Binding-site contacts:
Ligand atom O4 contacts residue SER171 of chain 1.C at 2.5 Å (h-bond).
Ligand atom O4 contacts residue ARG169 of chain 1.C at 2.9 Å (salt-bridge).
Ligand atom C14 contacts residue PRO8 of chain 1.C at 3.1 Å (hydrophobic).
Ligand atom O8 contacts residue ASN57 of chain 1.C at 3.4 Å (h-bond).
Ligand atom P1 contacts residue GLY213 of chain 1.H at 3.7 Å.
Ligand atom P3 contacts residue MG1 of chain 1.Q at 3.5 Å.
Ligand atom C13 contacts residue THR51 of chain 1.C at 3.3 Å.
Ligand atom O8 contacts residue GLY213 of chain 1.H at 3.5 Å.
Ligand atom O4 contacts residue TYR180 of chain 1.H at 3.1 Å.
Ligand atom C10 contacts residue DST1 of chain 1.P at 3.2 Å.
Ligand atom S9 contacts residue ASP9 of chain 1.C at 3.5 Å (salt-bridge).
Ligand atom O6 contacts residue PHE212 of chain 1.H at 3.6 Å (h-bond).
Ligand atom O2 contacts residue ARG163 of chain 1.C at 3.3 Å (salt-bridge).
Ligand atom O6 contacts residue GLY213 of chain 1.H at 2.6 Å (h-bond).
Ligand atom S9 contacts residue PHE173 of chain 1.C at 3.7 Å.
Ligand atom O2 contacts residue SER171 of chain 1.C at 3.3 Å (h-bond).
Ligand atom C14 contacts residue LEU7 of chain 1.C at 3.5 Å (hydrophobic).
Ligand atom O4 contacts residue ARG163 of chain 1.C at 3.8 Å.
Ligand atom C13 contacts residue PHE173 of chain 1.C at 3.5 Å (hydrophobic).
Ligand atom P1 contacts residue ARG211 of chain 1.H at 3.6 Å.
Ligand atom C12 contacts residue PHE173 of chain 1.C at 3.6 Å (hydrophobic).
Ligand atom C11 contacts residue DST1 of chain 1.P at 3.9 Å.
Ligand atom C12 contacts residue PRO8 of chain 1.C at 3.6 Å (hydrophobic).
Ligand atom O7 contacts residue MG1 of chain 1.Q at 2.2 Å.
Ligand atom O5 contacts residue ARG169 of chain 1.C at 2.7 Å (salt-bridge).
Ligand atom C13 contacts residue DST1 of chain 1.P at 3.7 Å.
Ligand atom C14 contacts residue THR51 of chain 1.C at 2.5 Å.
Ligand atom C11 contacts residue PHE173 of chain 1.C at 3.8 Å (hydrophobic).
Ligand atom O7 contacts residue DST1 of chain 1.P at 3.0 Å (h-bond).
Ligand atom P1 contacts residue ARG163 of chain 1.C at 3.7 Å.
Ligand atom C12 contacts residue THR51 of chain 1.C at 3.6 Å.
Ligand atom P1 contacts residue ARG169 of chain 1.C at 3.7 Å.
Ligand atom C11 contacts residue PRO8 of chain 1.C at 3.4 Å (hydrophobic).
Ligand atom P1 contacts residue SER171 of chain 1.C at 3.5 Å.
Ligand atom S9 contacts residue ARG163 of chain 1.C at 3.2 Å (salt-bridge).
Ligand atom O4 contacts residue ARG211 of chain 1.H at 3.2 Å (salt-bridge).
Ligand atom O6 contacts residue ARG211 of chain 1.H at 3.0 Å (salt-bridge).
Ligand atom C13 contacts residue ALA52 of chain 1.C at 3.7 Å (hydrophobic).
Ligand atom O5 contacts residue ARG163 of chain 1.C at 3.3 Å (salt-bridge).
Ligand atom O7 contacts residue ASP9 of chain 1.C at 3.3 Å (salt-bridge).

A small-molecule ligand and the protein it binds are described below.
Small molecule (SMILES): CC(C)=CCS[P](=O)(O)OP(=O)(O)O

Sequence of chain 1.C:
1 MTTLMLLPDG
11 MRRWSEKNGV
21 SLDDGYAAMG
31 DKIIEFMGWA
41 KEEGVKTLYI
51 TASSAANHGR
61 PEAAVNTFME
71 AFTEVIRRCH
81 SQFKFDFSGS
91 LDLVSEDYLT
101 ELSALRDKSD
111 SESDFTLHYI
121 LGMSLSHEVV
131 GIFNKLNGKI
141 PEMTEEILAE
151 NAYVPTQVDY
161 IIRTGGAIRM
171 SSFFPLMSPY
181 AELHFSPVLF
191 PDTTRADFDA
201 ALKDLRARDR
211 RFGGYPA

Sequence of chain 1.H:
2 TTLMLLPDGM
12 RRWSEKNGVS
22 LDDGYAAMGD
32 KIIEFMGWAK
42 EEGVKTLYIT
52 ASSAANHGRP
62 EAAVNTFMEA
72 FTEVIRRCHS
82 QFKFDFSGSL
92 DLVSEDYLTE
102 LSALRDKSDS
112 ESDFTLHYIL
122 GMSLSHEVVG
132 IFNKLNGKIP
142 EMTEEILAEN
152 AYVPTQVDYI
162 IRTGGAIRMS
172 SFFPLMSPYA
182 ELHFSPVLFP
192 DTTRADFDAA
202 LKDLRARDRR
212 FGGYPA